Sequence of chain 1.A:
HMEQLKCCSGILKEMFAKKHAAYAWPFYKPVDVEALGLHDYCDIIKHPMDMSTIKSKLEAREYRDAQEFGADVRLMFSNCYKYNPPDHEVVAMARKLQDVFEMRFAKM

The small molecule below binds the protein below.
Small molecule (SMILES): CCS(=O)(=O)Nc1ccc(Oc2ccc(F)cc2F)c(-c2cn(C)c3c(=O)[nH]ccc23)c1

Binding-site contacts:
Ligand atom C1 contacts residue LEU37 of chain 1.A at 3.6 Å (hydrophobic).
Ligand atom C18 contacts residue ASN85 of chain 1.A at 3.7 Å.
Ligand atom C6 contacts residue HIS89 of chain 1.A at 3.7 Å.
Ligand atom N23 contacts residue VAL91 of chain 1.A at 3.9 Å.
Ligand atom C22 contacts residue PRO27 of chain 1.A at 3.4 Å (hydrophobic).
Ligand atom C4 contacts residue MET94 of chain 1.A at 3.7 Å (hydrophobic).
Ligand atom C2 contacts residue LEU37 of chain 1.A at 3.6 Å (hydrophobic).
Ligand atom C4 contacts residue TRP26 of chain 1.A at 3.8 Å (hydrophobic).
Ligand atom N23 contacts residue VAL32 of chain 1.A at 3.7 Å.
Ligand atom N24 contacts residue VAL91 of chain 1.A at 3.8 Å.
Ligand atom C21 contacts residue PHE28 of chain 1.A at 3.7 Å (hydrophobic).
Ligand atom C3 contacts residue PRO27 of chain 1.A at 3.8 Å (hydrophobic).
Ligand atom C18 contacts residue LEU39 of chain 1.A at 3.9 Å (hydrophobic).
Ligand atom C5 contacts residue LEU37 of chain 1.A at 3.6 Å (hydrophobic).
Ligand atom C1 contacts residue TRP26 of chain 1.A at 3.5 Å (hydrophobic).
Ligand atom C7 contacts residue PRO27 of chain 1.A at 3.5 Å (hydrophobic).
Ligand atom F30 contacts residue GLU90 of chain 1.A at 3.1 Å.
Ligand atom C2 contacts residue TRP26 of chain 1.A at 3.8 Å (hydrophobic).
Ligand atom O27 contacts residue LYS30 of chain 1.A at 3.5 Å.
Ligand atom F31 contacts residue HIS89 of chain 1.A at 3.2 Å.
Ligand atom O28 contacts residue PRO31 of chain 1.A at 3.5 Å (h-bond).
Ligand atom C4 contacts residue PRO27 of chain 1.A at 3.8 Å (hydrophobic).
Ligand atom C21 contacts residue VAL32 of chain 1.A at 3.6 Å (hydrophobic).
Ligand atom C19 contacts residue ASN85 of chain 1.A at 3.5 Å.
Ligand atom N24 contacts residue ASN85 of chain 1.A at 2.9 Å (h-bond).
Ligand atom O28 contacts residue ASP33 of chain 1.A at 2.9 Å (salt-bridge).
Ligand atom C22 contacts residue LYS30 of chain 1.A at 3.4 Å.
Ligand atom O26 contacts residue ASN85 of chain 1.A at 2.9 Å (h-bond).
Ligand atom C19 contacts residue VAL91 of chain 1.A at 3.7 Å (hydrophobic).
Ligand atom O28 contacts residue VAL32 of chain 1.A at 3.6 Å.
Ligand atom S32 contacts residue PRO31 of chain 1.A at 3.8 Å.
Ligand atom C20 contacts residue TRP26 of chain 1.A at 3.5 Å (hydrophobic).
Ligand atom C3 contacts residue TRP26 of chain 1.A at 3.7 Å (hydrophobic).
Ligand atom C20 contacts residue LYS30 of chain 1.A at 3.9 Å.
Ligand atom C8 contacts residue LEU37 of chain 1.A at 3.6 Å (hydrophobic).
Ligand atom C20 contacts residue PRO27 of chain 1.A at 3.5 Å (hydrophobic).
Ligand atom C22 contacts residue PRO31 of chain 1.A at 3.5 Å (hydrophobic).
Ligand atom O28 contacts residue LEU37 of chain 1.A at 3.5 Å.
Ligand atom F30 contacts residue MET94 of chain 1.A at 3.3 Å.
Ligand atom C15 contacts residue HIS89 of chain 1.A at 3.7 Å.